Binding-site contacts:
Ligand atom OXT contacts residue MG1 of chain 3.B at 4.1 Å.
Ligand atom O3 contacts residue ALA278 of chain 3.A at 3.9 Å.
Ligand atom O3 contacts residue GLU257 of chain 3.A at 3.2 Å (salt-bridge).
Ligand atom CA contacts residue LYS255 of chain 3.A at 3.9 Å.
Ligand atom OXT contacts residue PEG1 of chain 3.H at 3.6 Å.
Ligand atom CA contacts residue MG1 of chain 3.B at 2.9 Å.
Ligand atom CA contacts residue PEG1 of chain 3.H at 4.1 Å.
Ligand atom CA contacts residue THR313 of chain 3.A at 4.0 Å.
Ligand atom O contacts residue GLY280 of chain 3.A at 3.8 Å.
Ligand atom O3 contacts residue MG1 of chain 3.B at 2.3 Å.
Ligand atom CA contacts residue ARG67 of chain 3.A at 4.4 Å.
Ligand atom CB contacts residue THR313 of chain 3.A at 3.3 Å.
Ligand atom CA contacts residue GLU257 of chain 3.A at 3.8 Å.
Ligand atom OXT contacts residue THR313 of chain 3.A at 2.7 Å (h-bond).
Ligand atom CB contacts residue ARG67 of chain 3.A at 3.5 Å.
Ligand atom O3 contacts residue ARG67 of chain 3.A at 4.3 Å.
Ligand atom O3 contacts residue LYS255 of chain 3.A at 2.9 Å (salt-bridge).
Ligand atom OXT contacts residue ALA278 of chain 3.A at 3.0 Å.
Ligand atom CA contacts residue ALA278 of chain 3.A at 3.7 Å (hydrophobic).
Ligand atom C contacts residue PEG1 of chain 3.H at 3.5 Å.
Ligand atom C contacts residue GLY280 of chain 3.A at 3.8 Å.
Ligand atom O contacts residue PEG1 of chain 3.H at 3.2 Å (h-bond).
Ligand atom C contacts residue ARG279 of chain 3.A at 4.2 Å.
Ligand atom OXT contacts residue GLY280 of chain 3.A at 2.8 Å (h-bond).
Ligand atom O contacts residue MG1 of chain 3.B at 2.2 Å.
Ligand atom O contacts residue GLU257 of chain 3.A at 3.0 Å (salt-bridge).
Ligand atom O contacts residue ALA278 of chain 3.A at 3.7 Å.
Ligand atom CB contacts residue PEG1 of chain 3.H at 4.3 Å.
Ligand atom CB contacts residue MG1 of chain 3.B at 4.4 Å.
Ligand atom OXT contacts residue ARG279 of chain 3.A at 3.2 Å (salt-bridge).
Ligand atom O contacts residue ASP281 of chain 3.A at 2.9 Å (salt-bridge).
Ligand atom OXT contacts residue ASP281 of chain 3.A at 3.8 Å.
Ligand atom CB contacts residue LYS255 of chain 3.A at 4.3 Å.
Ligand atom C contacts residue THR313 of chain 3.A at 3.6 Å.
Ligand atom C contacts residue ASP281 of chain 3.A at 3.8 Å.
Ligand atom C contacts residue ALA278 of chain 3.A at 3.5 Å (hydrophobic).
Ligand atom CB contacts residue MET345 of chain 3.A at 4.0 Å (hydrophobic).
Ligand atom O3 contacts residue ASP281 of chain 3.A at 4.2 Å.
Ligand atom C contacts residue GLU257 of chain 3.A at 3.6 Å.
Ligand atom C contacts residue MG1 of chain 3.B at 2.9 Å.

Sequence of chain 3.A:
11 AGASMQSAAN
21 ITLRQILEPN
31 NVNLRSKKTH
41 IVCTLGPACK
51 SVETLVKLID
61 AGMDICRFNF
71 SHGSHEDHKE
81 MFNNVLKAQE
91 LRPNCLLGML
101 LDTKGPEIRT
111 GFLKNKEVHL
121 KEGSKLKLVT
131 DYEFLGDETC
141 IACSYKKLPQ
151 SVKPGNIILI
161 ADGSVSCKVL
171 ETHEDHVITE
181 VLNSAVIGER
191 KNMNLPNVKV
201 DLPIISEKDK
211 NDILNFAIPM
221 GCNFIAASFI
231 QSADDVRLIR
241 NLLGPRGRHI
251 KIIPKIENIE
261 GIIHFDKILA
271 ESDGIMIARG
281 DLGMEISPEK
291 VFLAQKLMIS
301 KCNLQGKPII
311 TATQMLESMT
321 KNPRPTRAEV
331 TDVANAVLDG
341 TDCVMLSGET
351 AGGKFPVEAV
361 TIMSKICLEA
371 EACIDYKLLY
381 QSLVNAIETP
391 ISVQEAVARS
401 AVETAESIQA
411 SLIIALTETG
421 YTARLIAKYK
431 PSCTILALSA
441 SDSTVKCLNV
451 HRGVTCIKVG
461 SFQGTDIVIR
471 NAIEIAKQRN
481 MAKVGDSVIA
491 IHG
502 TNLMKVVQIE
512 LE

A small-molecule ligand and the protein it binds are described below.
Small molecule (SMILES): CC(=O)C(=O)O